Binding-site contacts:
Ligand atom CL2 contacts residue GLN352 of chain 1.A at 3.5 Å.
Ligand atom C1 contacts residue LEU77 of chain 1.A at 3.6 Å (hydrophobic).
Ligand atom C25 contacts residue HIS394 of chain 1.A at 3.5 Å.
Ligand atom C2 contacts residue ALA21 of chain 1.A at 3.7 Å (hydrophobic).
Ligand atom C12 contacts residue GLU73 of chain 1.A at 3.7 Å.
Ligand atom N11 contacts residue LEU391 of chain 1.A at 3.6 Å.
Ligand atom C26 contacts residue MET393 of chain 1.A at 3.6 Å (hydrophobic).
Ligand atom O14 contacts residue ALA70 of chain 1.A at 3.6 Å.
Ligand atom O14 contacts residue ILE388 of chain 1.A at 3.6 Å.
Ligand atom N28 contacts residue GLU66 of chain 1.A at 2.6 Å (salt-bridge).
Ligand atom C27 contacts residue GLN352 of chain 1.A at 3.3 Å.
Ligand atom C24 contacts residue GLU66 of chain 1.A at 3.6 Å.
Ligand atom O7 contacts residue LEU22 of chain 1.A at 3.6 Å.
Ligand atom N11 contacts residue GLU73 of chain 1.A at 3.3 Å (salt-bridge).
Ligand atom N13 contacts residue GLU73 of chain 1.A at 3.0 Å (salt-bridge).
Ligand atom C24 contacts residue ASN69 of chain 1.A at 3.5 Å.
Ligand atom C25 contacts residue GLU66 of chain 1.A at 3.6 Å.
Ligand atom CL2 contacts residue GLU66 of chain 1.A at 3.5 Å.
Ligand atom N23 contacts residue ASN69 of chain 1.A at 2.8 Å (h-bond).
Ligand atom BR2 contacts residue TRP256 of chain 1.A at 3.6 Å.
Ligand atom C27 contacts residue GLU66 of chain 1.A at 3.6 Å.
Ligand atom C15 contacts residue GLU73 of chain 1.A at 3.6 Å.
Ligand atom C2 contacts residue LEU77 of chain 1.A at 3.6 Å (hydrophobic).
Ligand atom C27 contacts residue HIS394 of chain 1.A at 3.6 Å.
Ligand atom BR2 contacts residue ARG252 of chain 1.A at 3.6 Å.
Ligand atom C8 contacts residue ALA70 of chain 1.A at 3.4 Å (hydrophobic).
Ligand atom C25 contacts residue GLN352 of chain 1.A at 3.7 Å.
Ligand atom C20 contacts residue ASN69 of chain 1.A at 3.6 Å.
Ligand atom O14 contacts residue LEU59 of chain 1.A at 3.6 Å.
Ligand atom C3 contacts residue LEU77 of chain 1.A at 3.7 Å (hydrophobic).
Ligand atom N23 contacts residue GLU66 of chain 1.A at 3.7 Å.
Ligand atom C15 contacts residue MET393 of chain 1.A at 3.7 Å (hydrophobic).
Ligand atom C3 contacts residue ALA21 of chain 1.A at 3.4 Å (hydrophobic).
Ligand atom C19 contacts residue MET393 of chain 1.A at 3.7 Å (hydrophobic).
Ligand atom C4 contacts residue VAL57 of chain 1.A at 3.8 Å (hydrophobic).
Ligand atom C6 contacts residue LEU77 of chain 1.A at 3.7 Å (hydrophobic).
Ligand atom C26 contacts residue GLU66 of chain 1.A at 3.8 Å.
Ligand atom C26 contacts residue GLN352 of chain 1.A at 3.3 Å.
Ligand atom C24 contacts residue HIS394 of chain 1.A at 3.2 Å.
Ligand atom C5 contacts residue VAL57 of chain 1.A at 3.7 Å (hydrophobic).

Sequence of chain 1.A:
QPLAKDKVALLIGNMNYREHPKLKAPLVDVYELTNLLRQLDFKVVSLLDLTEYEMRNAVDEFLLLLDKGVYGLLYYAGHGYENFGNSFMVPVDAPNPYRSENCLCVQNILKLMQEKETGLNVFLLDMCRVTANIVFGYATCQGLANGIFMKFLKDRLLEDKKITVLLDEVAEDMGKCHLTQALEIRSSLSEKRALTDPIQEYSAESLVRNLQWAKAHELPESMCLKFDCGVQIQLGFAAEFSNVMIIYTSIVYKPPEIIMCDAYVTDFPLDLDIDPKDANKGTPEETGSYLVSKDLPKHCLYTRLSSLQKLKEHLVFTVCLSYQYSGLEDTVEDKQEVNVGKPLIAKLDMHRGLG

A protein and the small-molecule ligand that binds it are described below.
Small molecule (SMILES): NCc1cnn(-c2ccc(NC(=O)N[C@H]3COc4ccc(Br)cc4C3)cc2Cl)c1